Binding-site contacts:
Ligand atom C2 contacts residue SER22 of chain 1.A at 3.7 Å.
Ligand atom C2 contacts residue CA1 of chain 1.J at 3.3 Å.
Ligand atom C3 contacts residue CA1 of chain 1.J at 3.3 Å.
Ligand atom O4 contacts residue CA1 of chain 1.I at 2.5 Å.
Ligand atom C2 contacts residue ASP96 of chain 1.A at 3.3 Å.
Ligand atom O7 contacts residue SER23 of chain 1.A at 2.5 Å (h-bond).
Ligand atom O3 contacts residue ASP104 of chain 1.A at 3.0 Å (salt-bridge).
Ligand atom C6 contacts residue ASP99 of chain 1.A at 3.5 Å.
Ligand atom O3 contacts residue ASP99 of chain 1.A at 2.4 Å (salt-bridge).
Ligand atom C1 contacts residue SER22 of chain 1.A at 3.4 Å.
Ligand atom C3 contacts residue CA1 of chain 1.I at 3.3 Å.
Ligand atom N2 contacts residue ASP96 of chain 1.A at 3.4 Å (salt-bridge).
Ligand atom O4 contacts residue ASN21 of chain 1.A at 3.0 Å (h-bond).
Ligand atom C8 contacts residue ASP96 of chain 1.A at 3.7 Å.
Ligand atom C7 contacts residue SER23 of chain 1.A at 3.6 Å.
Ligand atom O3 contacts residue CA1 of chain 1.J at 2.5 Å.
Ligand atom O4 contacts residue GLY114 of chain 1.D at 2.5 Å (h-bond).
Ligand atom O7 contacts residue GLY24 of chain 1.A at 3.3 Å (h-bond).
Ligand atom O2 contacts residue GLU95 of chain 1.A at 3.4 Å (salt-bridge).
Ligand atom O2 contacts residue ASP104 of chain 1.A at 3.3 Å (salt-bridge).
Ligand atom C3 contacts residue SER23 of chain 1.A at 3.5 Å.
Ligand atom C3 contacts residue ASP99 of chain 1.A at 3.1 Å.
Ligand atom C1 contacts residue ASP96 of chain 1.A at 3.7 Å.
Ligand atom C3 contacts residue ASP104 of chain 1.A at 3.6 Å.
Ligand atom O2 contacts residue ASP96 of chain 1.A at 2.5 Å (salt-bridge).
Ligand atom O6 contacts residue ASP99 of chain 1.A at 3.2 Å.
Ligand atom C8 contacts residue VAL69 of chain 1.A at 3.6 Å (hydrophobic).
Ligand atom O4 contacts residue SER22 of chain 1.A at 3.3 Å.
Ligand atom O3 contacts residue ASP101 of chain 1.A at 2.9 Å (salt-bridge).
Ligand atom O5 contacts residue SER22 of chain 1.A at 3.4 Å (h-bond).
Ligand atom O2 contacts residue ASP99 of chain 1.A at 3.7 Å.
Ligand atom C2 contacts residue ASP104 of chain 1.A at 3.2 Å.
Ligand atom C4 contacts residue GLY114 of chain 1.D at 3.4 Å.
Ligand atom O2 contacts residue CA1 of chain 1.J at 2.5 Å.
Ligand atom C4 contacts residue CA1 of chain 1.I at 3.4 Å.
Ligand atom O3 contacts residue CA1 of chain 1.I at 2.5 Å.
Ligand atom O5 contacts residue SER23 of chain 1.A at 3.0 Å (h-bond).
Ligand atom O4 contacts residue ASP104 of chain 1.A at 3.7 Å.
Ligand atom C6 contacts residue SER23 of chain 1.A at 3.5 Å.
Ligand atom C6 contacts residue GLY114 of chain 1.D at 3.7 Å.

A protein and the small-molecule ligand that binds it are described below.
Small molecule (SMILES): CC(=O)N[C@@H]1[C@@H](O[C@@H]2O[C@@H](C)[C@@H](O)[C@@H](O)[C@@H]2O)[C@H](O[C@@H]2O[C@H](CO)[C@H](O)[C@H](O)[C@H]2O)[C@@H](CO)O[C@H]1O

Sequence of chain 1.D:
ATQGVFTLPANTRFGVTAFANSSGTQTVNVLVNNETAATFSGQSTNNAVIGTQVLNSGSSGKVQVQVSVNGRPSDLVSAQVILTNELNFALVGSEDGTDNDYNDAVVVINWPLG

Sequence of chain 1.A:
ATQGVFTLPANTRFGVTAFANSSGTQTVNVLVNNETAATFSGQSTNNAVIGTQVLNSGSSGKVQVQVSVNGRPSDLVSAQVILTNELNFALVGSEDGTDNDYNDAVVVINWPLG